The protein below binds the small molecule below.
Small molecule (SMILES): CC(=O)N[C@@H]1[C@@H](O)[C@H](O)[C@@H](CO)O[C@H]1O

Binding-site contacts:
Ligand atom C4 contacts residue ASN355 of chain 1.C at 4.2 Å.
Ligand atom C5 contacts residue ASN355 of chain 1.C at 3.6 Å.
Ligand atom N2 contacts residue ASN355 of chain 1.C at 2.9 Å (h-bond).
Ligand atom C1 contacts residue ASN355 of chain 1.C at 1.4 Å.
Ligand atom C7 contacts residue ASN355 of chain 1.C at 3.3 Å.
Ligand atom C8 contacts residue ASN355 of chain 1.C at 3.3 Å.
Ligand atom O7 contacts residue ASN355 of chain 1.C at 3.8 Å.
Ligand atom C2 contacts residue ASN355 of chain 1.C at 2.5 Å.
Ligand atom O5 contacts residue ASN355 of chain 1.C at 2.3 Å (h-bond).
Ligand atom C3 contacts residue ASN355 of chain 1.C at 3.8 Å.

Sequence of chain 1.C:
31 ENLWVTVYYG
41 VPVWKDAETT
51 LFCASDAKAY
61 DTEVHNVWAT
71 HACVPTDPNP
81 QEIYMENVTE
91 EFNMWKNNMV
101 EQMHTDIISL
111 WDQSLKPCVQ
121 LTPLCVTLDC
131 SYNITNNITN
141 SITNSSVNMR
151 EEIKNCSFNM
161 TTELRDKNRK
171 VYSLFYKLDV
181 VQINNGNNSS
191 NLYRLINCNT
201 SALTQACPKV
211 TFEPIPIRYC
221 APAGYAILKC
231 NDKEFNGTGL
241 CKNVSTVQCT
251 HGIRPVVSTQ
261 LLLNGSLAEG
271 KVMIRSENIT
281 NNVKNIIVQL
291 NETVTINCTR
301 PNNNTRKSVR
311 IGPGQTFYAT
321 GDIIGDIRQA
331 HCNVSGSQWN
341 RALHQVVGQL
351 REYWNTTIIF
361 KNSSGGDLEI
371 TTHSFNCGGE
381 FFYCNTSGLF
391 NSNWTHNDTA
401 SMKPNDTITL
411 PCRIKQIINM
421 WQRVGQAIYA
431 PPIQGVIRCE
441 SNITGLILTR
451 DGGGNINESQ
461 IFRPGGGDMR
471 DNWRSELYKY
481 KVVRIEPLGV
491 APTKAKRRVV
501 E